The small molecule below binds the protein below.
Small molecule (SMILES): Nc1c(C(=O)NCc2ccc(C(=O)N[C@@H](CCC3CCCCC3)C(=O)NCc3ccncc3)cc2)cnn1-c1ccccc1

Sequence of chain 1.A:
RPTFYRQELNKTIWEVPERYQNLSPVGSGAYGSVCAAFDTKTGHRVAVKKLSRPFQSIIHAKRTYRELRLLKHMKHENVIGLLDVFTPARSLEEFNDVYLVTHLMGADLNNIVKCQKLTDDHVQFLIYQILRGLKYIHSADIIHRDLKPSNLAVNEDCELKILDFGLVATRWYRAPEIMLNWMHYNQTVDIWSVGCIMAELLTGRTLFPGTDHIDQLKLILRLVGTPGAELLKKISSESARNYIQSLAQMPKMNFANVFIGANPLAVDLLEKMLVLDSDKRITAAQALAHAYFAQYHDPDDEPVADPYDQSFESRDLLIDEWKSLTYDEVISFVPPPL

Binding-site contacts:
Ligand atom C19 contacts residue LYS54 of chain 1.A at 3.8 Å.
Ligand atom O2 contacts residue VAL39 of chain 1.A at 3.5 Å.
Ligand atom N6 contacts residue MET110 of chain 1.A at 3.0 Å (h-bond).
Ligand atom O1 contacts residue GLU72 of chain 1.A at 3.4 Å.
Ligand atom C2 contacts residue GLU72 of chain 1.A at 3.5 Å.
Ligand atom N4 contacts residue TYR36 of chain 1.A at 3.1 Å.
Ligand atom C31 contacts residue TYR36 of chain 1.A at 3.3 Å (hydrophobic).
Ligand atom O contacts residue ASP169 of chain 1.A at 2.8 Å (salt-bridge).
Ligand atom C1 contacts residue ASP169 of chain 1.A at 3.6 Å.
Ligand atom C18 contacts residue GLU72 of chain 1.A at 3.2 Å.
Ligand atom C27 contacts residue MET110 of chain 1.A at 3.8 Å (hydrophobic).
Ligand atom C8 contacts residue ASP169 of chain 1.A at 3.6 Å.
Ligand atom C3 contacts residue GLU72 of chain 1.A at 3.6 Å.
Ligand atom C contacts residue ASP169 of chain 1.A at 3.3 Å.
Ligand atom C30 contacts residue TYR36 of chain 1.A at 3.3 Å (hydrophobic).
Ligand atom C25 contacts residue ALA52 of chain 1.A at 3.6 Å (hydrophobic).
Ligand atom N contacts residue ASP169 of chain 1.A at 3.5 Å (salt-bridge).
Ligand atom N1 contacts residue ASP169 of chain 1.A at 3.0 Å (salt-bridge).
Ligand atom N1 contacts residue GLU72 of chain 1.A at 3.4 Å (salt-bridge).
Ligand atom C2 contacts residue ASP169 of chain 1.A at 3.8 Å.
Ligand atom C12 contacts residue ILE85 of chain 1.A at 3.8 Å (hydrophobic).
Ligand atom C24 contacts residue ALA52 of chain 1.A at 3.7 Å (hydrophobic).
Ligand atom N3 contacts residue THR107 of chain 1.A at 3.0 Å (h-bond).
Ligand atom C28 contacts residue MET110 of chain 1.A at 3.2 Å (hydrophobic).
Ligand atom C33 contacts residue THR107 of chain 1.A at 3.8 Å.
Ligand atom O contacts residue ILE85 of chain 1.A at 3.8 Å.
Ligand atom N3 contacts residue ALA52 of chain 1.A at 3.5 Å.
Ligand atom C7 contacts residue ASP151 of chain 1.A at 3.7 Å.
Ligand atom N4 contacts residue PHE170 of chain 1.A at 3.6 Å.
Ligand atom N6 contacts residue HIS108 of chain 1.A at 3.8 Å.
Ligand atom C33 contacts residue HIS108 of chain 1.A at 3.3 Å.
Ligand atom C18 contacts residue LEU76 of chain 1.A at 3.7 Å (hydrophobic).
Ligand atom C13 contacts residue ILE167 of chain 1.A at 3.8 Å (hydrophobic).
Ligand atom O contacts residue LEU168 of chain 1.A at 3.7 Å.
Ligand atom C29 contacts residue MET110 of chain 1.A at 3.3 Å (hydrophobic).
Ligand atom C23 contacts residue THR107 of chain 1.A at 3.5 Å.
Ligand atom C33 contacts residue ALA52 of chain 1.A at 3.5 Å (hydrophobic).
Ligand atom N contacts residue GLU72 of chain 1.A at 3.0 Å (salt-bridge).
Ligand atom C7 contacts residue ASP169 of chain 1.A at 3.4 Å.
Ligand atom O2 contacts residue PHE170 of chain 1.A at 3.6 Å.